Sequence of chain 2.A:
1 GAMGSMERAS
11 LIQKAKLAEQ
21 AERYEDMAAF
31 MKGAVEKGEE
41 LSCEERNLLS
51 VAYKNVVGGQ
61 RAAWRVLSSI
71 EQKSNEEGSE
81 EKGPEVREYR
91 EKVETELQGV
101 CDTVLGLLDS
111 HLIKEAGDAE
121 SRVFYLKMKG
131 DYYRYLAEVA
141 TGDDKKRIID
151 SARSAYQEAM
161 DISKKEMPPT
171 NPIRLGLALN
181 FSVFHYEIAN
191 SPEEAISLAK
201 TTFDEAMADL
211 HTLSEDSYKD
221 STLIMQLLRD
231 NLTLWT

Sequence of chain 2.B:
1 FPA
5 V

A small-molecule ligand and the protein it binds are described below.
Small molecule (SMILES): O=C(CCl)NCC1CCN(C(=O)C2(Nc3ccccc3)CCCCC2)CC1

Binding-site contacts:
Ligand atom C07 contacts residue ASN47 of chain 2.A at 2.8 Å.
Ligand atom C14 contacts residue ILE173 of chain 2.A at 3.9 Å (hydrophobic).
Ligand atom O23 contacts residue PRO172 of chain 2.A at 3.8 Å.
Ligand atom C24 contacts residue PRO172 of chain 2.A at 3.6 Å (hydrophobic).
Ligand atom N03 contacts residue ILE173 of chain 2.A at 3.9 Å.
Ligand atom C25 contacts residue PRO172 of chain 2.A at 4.0 Å (hydrophobic).
Ligand atom C25 contacts residue ILE173 of chain 2.A at 4.1 Å (hydrophobic).
Ligand atom C13 contacts residue PRO172 of chain 2.A at 4.0 Å (hydrophobic).
Ligand atom O26 contacts residue PHE124 of chain 2.A at 3.8 Å.
Ligand atom C02 contacts residue ASN47 of chain 2.A at 3.5 Å.
Ligand atom C01 contacts residue ARG46 of chain 2.A at 3.3 Å.
Ligand atom C06 contacts residue ASN47 of chain 2.A at 2.8 Å.
Ligand atom O23 contacts residue ILE224 of chain 2.A at 3.7 Å.
Ligand atom C01 contacts residue CYS43 of chain 2.A at 1.9 Å (hydrophobic).
Ligand atom C16 contacts residue PHE124 of chain 2.A at 4.0 Å (hydrophobic).
Ligand atom O26 contacts residue ASN47 of chain 2.A at 3.9 Å.
Ligand atom C02 contacts residue ILE173 of chain 2.A at 3.7 Å (hydrophobic).
Ligand atom O26 contacts residue ILE173 of chain 2.A at 3.5 Å.
Ligand atom O26 contacts residue CYS43 of chain 2.A at 3.6 Å.
Ligand atom C02 contacts residue CYS43 of chain 2.A at 2.6 Å (hydrophobic).
Ligand atom C16 contacts residue LYS127 of chain 2.A at 3.8 Å.
Ligand atom C02 contacts residue ARG46 of chain 2.A at 3.5 Å.
Ligand atom C05 contacts residue ASN47 of chain 2.A at 3.5 Å.
Ligand atom N03 contacts residue ASN47 of chain 2.A at 3.0 Å (h-bond).
Ligand atom C14 contacts residue VAL5 of chain 2.B at 3.9 Å (hydrophobic).
Ligand atom C04 contacts residue ASN47 of chain 2.A at 2.9 Å.
Ligand atom C04 contacts residue CYS43 of chain 2.A at 4.0 Å (hydrophobic).
Ligand atom N03 contacts residue CYS43 of chain 2.A at 2.7 Å (h-bond).
Ligand atom C13 contacts residue VAL5 of chain 2.B at 3.9 Å (hydrophobic).
Ligand atom C17 contacts residue VAL5 of chain 2.B at 3.7 Å (hydrophobic).
Ligand atom C12 contacts residue VAL5 of chain 2.B at 4.1 Å (hydrophobic).
Ligand atom C18 contacts residue ILE224 of chain 2.A at 4.0 Å (hydrophobic).
Ligand atom C14 contacts residue PRO172 of chain 2.A at 3.3 Å (hydrophobic).
Ligand atom C15 contacts residue LYS127 of chain 2.A at 3.7 Å.
Ligand atom C13 contacts residue ILE224 of chain 2.A at 4.1 Å (hydrophobic).
Ligand atom C04 contacts residue PHE124 of chain 2.A at 4.0 Å (hydrophobic).
Ligand atom C04 contacts residue ILE173 of chain 2.A at 3.9 Å (hydrophobic).
Ligand atom O26 contacts residue ARG46 of chain 2.A at 3.0 Å (salt-bridge).
Ligand atom C14 contacts residue GLY176 of chain 2.A at 4.0 Å.
Ligand atom C19 contacts residue VAL5 of chain 2.B at 3.6 Å (hydrophobic).